Sequence of chain 1.D:
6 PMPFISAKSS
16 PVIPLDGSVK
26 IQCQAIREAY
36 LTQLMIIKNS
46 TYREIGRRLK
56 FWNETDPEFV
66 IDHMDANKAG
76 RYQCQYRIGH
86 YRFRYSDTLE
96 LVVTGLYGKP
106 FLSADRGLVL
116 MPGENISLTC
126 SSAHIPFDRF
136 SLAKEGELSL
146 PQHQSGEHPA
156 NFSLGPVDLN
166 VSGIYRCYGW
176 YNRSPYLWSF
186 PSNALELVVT

Binding-site contacts:
Ligand atom C1 contacts residue ASN44 of chain 1.D at 1.4 Å.
Ligand atom N2 contacts residue ASN44 of chain 1.D at 2.9 Å (h-bond).
Ligand atom C4 contacts residue ASN44 of chain 1.D at 4.2 Å.
Ligand atom C5 contacts residue ASN44 of chain 1.D at 3.7 Å.
Ligand atom C7 contacts residue ASN44 of chain 1.D at 3.3 Å.
Ligand atom C3 contacts residue ASN44 of chain 1.D at 3.8 Å.
Ligand atom C8 contacts residue ASN44 of chain 1.D at 3.2 Å.
Ligand atom C6 contacts residue ASN44 of chain 1.D at 4.3 Å.
Ligand atom O5 contacts residue ASN44 of chain 1.D at 2.4 Å (h-bond).
Ligand atom C2 contacts residue ASN44 of chain 1.D at 2.5 Å.
Ligand atom O7 contacts residue ASN44 of chain 1.D at 4.3 Å.

This small molecule binds to this protein.
Small molecule (SMILES): CC(=O)N[C@@H]1[C@@H](O)[C@H](O)[C@@H](CO)O[C@H]1O